A small-molecule ligand and the protein it binds are described below.
Small molecule (SMILES): CC(=O)N[C@@H]1[C@@H](O)[C@H](O)[C@@H](CO)O[C@H]1O

Sequence of chain 1.B:
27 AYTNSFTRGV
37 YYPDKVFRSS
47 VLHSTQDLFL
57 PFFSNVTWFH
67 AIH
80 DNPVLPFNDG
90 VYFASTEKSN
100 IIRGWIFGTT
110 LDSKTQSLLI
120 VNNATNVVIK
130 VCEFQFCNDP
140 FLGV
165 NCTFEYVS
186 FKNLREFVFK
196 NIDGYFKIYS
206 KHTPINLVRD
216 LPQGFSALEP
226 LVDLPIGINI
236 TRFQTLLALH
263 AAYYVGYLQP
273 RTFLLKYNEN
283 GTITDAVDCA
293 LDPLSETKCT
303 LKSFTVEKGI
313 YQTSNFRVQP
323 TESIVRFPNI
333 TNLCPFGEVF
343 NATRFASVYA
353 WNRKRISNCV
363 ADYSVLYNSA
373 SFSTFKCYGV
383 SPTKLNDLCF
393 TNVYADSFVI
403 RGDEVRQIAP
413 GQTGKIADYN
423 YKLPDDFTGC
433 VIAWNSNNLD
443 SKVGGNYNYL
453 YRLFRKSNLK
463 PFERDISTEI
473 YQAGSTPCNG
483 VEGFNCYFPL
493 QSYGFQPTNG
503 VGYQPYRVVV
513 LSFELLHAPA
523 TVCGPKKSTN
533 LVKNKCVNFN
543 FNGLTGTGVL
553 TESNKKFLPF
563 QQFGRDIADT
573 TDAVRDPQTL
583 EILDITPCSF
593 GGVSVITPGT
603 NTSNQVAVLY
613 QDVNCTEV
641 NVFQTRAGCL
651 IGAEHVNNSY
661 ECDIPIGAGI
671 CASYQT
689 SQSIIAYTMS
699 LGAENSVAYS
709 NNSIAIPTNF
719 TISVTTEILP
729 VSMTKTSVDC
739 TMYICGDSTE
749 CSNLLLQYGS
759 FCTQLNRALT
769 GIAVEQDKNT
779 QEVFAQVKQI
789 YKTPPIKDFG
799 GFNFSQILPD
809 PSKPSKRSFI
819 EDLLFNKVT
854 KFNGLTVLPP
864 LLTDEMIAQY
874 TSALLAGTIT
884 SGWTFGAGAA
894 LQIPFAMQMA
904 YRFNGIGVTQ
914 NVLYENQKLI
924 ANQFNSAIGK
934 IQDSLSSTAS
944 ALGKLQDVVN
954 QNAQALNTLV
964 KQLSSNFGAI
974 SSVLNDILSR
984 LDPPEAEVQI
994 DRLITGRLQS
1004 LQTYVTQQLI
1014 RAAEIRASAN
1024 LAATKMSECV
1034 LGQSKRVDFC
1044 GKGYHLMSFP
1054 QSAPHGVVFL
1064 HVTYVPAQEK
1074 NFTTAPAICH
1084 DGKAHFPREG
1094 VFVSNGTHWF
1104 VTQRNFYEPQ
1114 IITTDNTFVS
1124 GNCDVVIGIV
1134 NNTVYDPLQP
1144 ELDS

Binding-site contacts:
Ligand atom C8 contacts residue ASN657 of chain 1.B at 4.4 Å.
Ligand atom N2 contacts residue ASN657 of chain 1.B at 2.9 Å (h-bond).
Ligand atom C5 contacts residue ASN657 of chain 1.B at 3.7 Å.
Ligand atom C4 contacts residue ASN657 of chain 1.B at 4.2 Å.
Ligand atom C1 contacts residue ASN657 of chain 1.B at 1.4 Å.
Ligand atom O7 contacts residue ASN657 of chain 1.B at 3.1 Å (h-bond).
Ligand atom O5 contacts residue ASN657 of chain 1.B at 2.4 Å (h-bond).
Ligand atom C2 contacts residue ASN657 of chain 1.B at 2.5 Å.
Ligand atom C8 contacts residue HIS655 of chain 1.B at 3.7 Å.
Ligand atom C3 contacts residue ASN657 of chain 1.B at 3.8 Å.
Ligand atom C7 contacts residue ASN657 of chain 1.B at 3.2 Å.